Sequence of chain 1.A:
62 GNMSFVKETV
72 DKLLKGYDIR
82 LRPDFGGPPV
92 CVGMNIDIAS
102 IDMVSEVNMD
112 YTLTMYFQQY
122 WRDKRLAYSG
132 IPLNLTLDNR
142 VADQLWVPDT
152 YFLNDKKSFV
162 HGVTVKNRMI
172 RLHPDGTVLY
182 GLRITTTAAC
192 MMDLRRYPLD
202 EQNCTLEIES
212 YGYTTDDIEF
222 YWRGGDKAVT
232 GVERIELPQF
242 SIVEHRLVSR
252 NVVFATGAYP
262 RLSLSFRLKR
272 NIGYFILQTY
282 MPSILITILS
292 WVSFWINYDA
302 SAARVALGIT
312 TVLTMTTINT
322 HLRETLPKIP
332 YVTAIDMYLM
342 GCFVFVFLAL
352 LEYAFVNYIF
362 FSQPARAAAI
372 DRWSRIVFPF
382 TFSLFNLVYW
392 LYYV

A small-molecule ligand and the protein it binds are described below.
Small molecule (SMILES): NCCc1c[nH]cn1

Sequence of chain 5.A:
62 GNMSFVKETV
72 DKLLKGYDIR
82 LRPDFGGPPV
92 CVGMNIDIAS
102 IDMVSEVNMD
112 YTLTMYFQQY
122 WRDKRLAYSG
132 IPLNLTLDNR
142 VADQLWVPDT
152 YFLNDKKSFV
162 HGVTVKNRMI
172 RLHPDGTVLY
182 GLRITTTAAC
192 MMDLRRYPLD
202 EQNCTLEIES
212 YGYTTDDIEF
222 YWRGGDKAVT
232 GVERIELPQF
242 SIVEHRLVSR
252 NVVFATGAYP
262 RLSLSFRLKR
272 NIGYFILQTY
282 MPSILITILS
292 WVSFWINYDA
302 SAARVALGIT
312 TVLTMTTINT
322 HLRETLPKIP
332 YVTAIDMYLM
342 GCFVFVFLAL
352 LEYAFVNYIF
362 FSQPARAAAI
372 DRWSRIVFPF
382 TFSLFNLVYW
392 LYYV

Binding-site contacts:
Ligand atom NE2 contacts residue ASP98 of chain 5.A at 2.9 Å (salt-bridge).
Ligand atom CA contacts residue PHE255 of chain 1.A at 4.0 Å (hydrophobic).
Ligand atom N contacts residue GLU210 of chain 1.A at 2.8 Å (salt-bridge).
Ligand atom CB contacts residue TYR212 of chain 1.A at 3.9 Å (hydrophobic).
Ligand atom CD2 contacts residue PHE255 of chain 1.A at 3.5 Å (hydrophobic).
Ligand atom CE1 contacts residue PHE255 of chain 1.A at 4.0 Å (hydrophobic).
Ligand atom CB contacts residue TYR152 of chain 1.A at 3.6 Å (hydrophobic).
Ligand atom NE2 contacts residue TYR117 of chain 5.A at 3.5 Å.
Ligand atom CG contacts residue PHE255 of chain 1.A at 4.1 Å (hydrophobic).
Ligand atom NE2 contacts residue PHE255 of chain 1.A at 3.4 Å.
Ligand atom CG contacts residue TYR117 of chain 5.A at 3.7 Å (hydrophobic).
Ligand atom ND1 contacts residue TYR117 of chain 5.A at 4.0 Å.
Ligand atom CE1 contacts residue ASP98 of chain 5.A at 3.8 Å.
Ligand atom CB contacts residue GLU210 of chain 1.A at 4.0 Å.
Ligand atom N contacts residue TYR152 of chain 1.A at 3.6 Å (h-bond).
Ligand atom CD2 contacts residue TYR117 of chain 5.A at 3.5 Å (hydrophobic).
Ligand atom CB contacts residue TYR117 of chain 5.A at 3.5 Å (hydrophobic).
Ligand atom CA contacts residue GLU210 of chain 1.A at 3.2 Å.
Ligand atom N contacts residue SER211 of chain 1.A at 2.9 Å (h-bond).
Ligand atom N contacts residue TYR260 of chain 1.A at 3.5 Å.
Ligand atom ND1 contacts residue PHE255 of chain 1.A at 4.4 Å.
Ligand atom CA contacts residue TYR152 of chain 1.A at 4.0 Å (hydrophobic).
Ligand atom N contacts residue TYR212 of chain 1.A at 2.9 Å (h-bond).
Ligand atom CA contacts residue SER211 of chain 1.A at 4.3 Å.
Ligand atom ND1 contacts residue THR257 of chain 1.A at 4.2 Å.
Ligand atom CE1 contacts residue TYR117 of chain 5.A at 4.0 Å (hydrophobic).
Ligand atom CA contacts residue TYR260 of chain 1.A at 3.8 Å (hydrophobic).
Ligand atom CD2 contacts residue ASP98 of chain 5.A at 3.9 Å.
Ligand atom CA contacts residue TYR212 of chain 1.A at 3.6 Å (hydrophobic).